The small molecule below binds the protein below.
Small molecule (SMILES): Clc1cccc(COc2ccccc2CNCc2cccnc2)c1

Binding-site contacts:
Ligand atom C18 contacts residue TRP56 of chain 2.A at 3.4 Å (hydrophobic).
Ligand atom C5 contacts residue TRP56 of chain 2.A at 3.6 Å (hydrophobic).
Ligand atom C17 contacts residue TRP56 of chain 2.A at 3.4 Å (hydrophobic).
Ligand atom C13 contacts residue PHE44 of chain 2.A at 3.9 Å (hydrophobic).
Ligand atom C11 contacts residue ASP46 of chain 2.A at 3.9 Å.
Ligand atom C19 contacts residue PHE422 of chain 2.A at 3.1 Å (hydrophobic).
Ligand atom CL1 contacts residue ARG57 of chain 2.A at 3.7 Å.
Ligand atom C3 contacts residue LEU83 of chain 2.A at 3.9 Å (hydrophobic).
Ligand atom C20 contacts residue TRP56 of chain 2.A at 3.7 Å (hydrophobic).
Ligand atom C4 contacts residue TRP56 of chain 2.A at 3.6 Å (hydrophobic).
Ligand atom C1 contacts residue PHE104 of chain 2.A at 4.0 Å (hydrophobic).
Ligand atom O1 contacts residue PHE104 of chain 2.A at 3.5 Å.
Ligand atom C11 contacts residue PHE44 of chain 2.A at 3.8 Å (hydrophobic).
Ligand atom C8 contacts residue PHE47 of chain 2.A at 4.0 Å (hydrophobic).
Ligand atom C6 contacts residue TRP56 of chain 2.A at 4.0 Å (hydrophobic).
Ligand atom CL1 contacts residue ALA53 of chain 2.A at 3.6 Å.
Ligand atom C2 contacts residue TRP56 of chain 2.A at 3.8 Å (hydrophobic).
Ligand atom C3 contacts residue TRP56 of chain 2.A at 3.7 Å (hydrophobic).
Ligand atom C2 contacts residue VAL60 of chain 2.A at 4.1 Å (hydrophobic).
Ligand atom C10 contacts residue ASP46 of chain 2.A at 3.2 Å.
Ligand atom C9 contacts residue ASP46 of chain 2.A at 3.9 Å.
Ligand atom C2 contacts residue LEU83 of chain 2.A at 3.7 Å (hydrophobic).
Ligand atom C20 contacts residue ALA53 of chain 2.A at 3.6 Å (hydrophobic).
Ligand atom C19 contacts residue SER103 of chain 2.A at 4.0 Å.
Ligand atom C9 contacts residue PHE47 of chain 2.A at 4.0 Å (hydrophobic).
Ligand atom C4 contacts residue SER103 of chain 2.A at 3.2 Å.
Ligand atom C1 contacts residue TRP56 of chain 2.A at 3.8 Å (hydrophobic).
Ligand atom C14 contacts residue PHE422 of chain 2.A at 3.4 Å (hydrophobic).
Ligand atom C20 contacts residue PHE104 of chain 2.A at 3.4 Å (hydrophobic).
Ligand atom C15 contacts residue PHE422 of chain 2.A at 3.4 Å (hydrophobic).
Ligand atom C18 contacts residue PHE422 of chain 2.A at 4.0 Å (hydrophobic).
Ligand atom C3 contacts residue MET85 of chain 2.A at 3.7 Å (hydrophobic).
Ligand atom C10 contacts residue PHE47 of chain 2.A at 3.5 Å (hydrophobic).
Ligand atom C3 contacts residue SER103 of chain 2.A at 3.4 Å.
Ligand atom CL1 contacts residue TRP33 of chain 2.A at 3.6 Å.
Ligand atom C8 contacts residue SER52 of chain 2.A at 4.0 Å.
Ligand atom C5 contacts residue PHE104 of chain 2.A at 3.6 Å (hydrophobic).
Ligand atom CL1 contacts residue LEU83 of chain 2.A at 4.0 Å.
Ligand atom C1 contacts residue ALA53 of chain 2.A at 4.1 Å (hydrophobic).
Ligand atom C6 contacts residue PHE104 of chain 2.A at 3.9 Å (hydrophobic).

Sequence of chain 2.A:
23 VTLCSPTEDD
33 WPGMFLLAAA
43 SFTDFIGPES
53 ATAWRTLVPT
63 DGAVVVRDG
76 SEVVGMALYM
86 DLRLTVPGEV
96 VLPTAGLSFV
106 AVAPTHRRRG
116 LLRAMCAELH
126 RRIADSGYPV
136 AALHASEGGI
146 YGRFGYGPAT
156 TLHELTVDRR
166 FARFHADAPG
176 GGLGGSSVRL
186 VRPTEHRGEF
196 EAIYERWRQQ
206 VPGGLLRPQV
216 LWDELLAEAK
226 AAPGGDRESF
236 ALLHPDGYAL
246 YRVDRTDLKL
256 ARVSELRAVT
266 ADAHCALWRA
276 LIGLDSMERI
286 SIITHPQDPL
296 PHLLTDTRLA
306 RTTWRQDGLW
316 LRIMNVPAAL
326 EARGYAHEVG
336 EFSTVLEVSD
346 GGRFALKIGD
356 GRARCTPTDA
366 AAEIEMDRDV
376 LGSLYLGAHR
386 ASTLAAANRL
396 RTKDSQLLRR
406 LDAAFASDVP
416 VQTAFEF